Binding-site contacts:
Ligand atom C6 contacts residue TYR41 of chain 1.A at 3.9 Å (hydrophobic).
Ligand atom O7 contacts residue SER334 of chain 1.A at 4.2 Å.
Ligand atom C3 contacts residue TYR136 of chain 1.A at 4.4 Å (hydrophobic).
Ligand atom C6 contacts residue HIS40 of chain 1.A at 3.9 Å.
Ligand atom O7 contacts residue TYR136 of chain 1.A at 4.2 Å.
Ligand atom C6 contacts residue HIS42 of chain 1.A at 3.5 Å.
Ligand atom O2 contacts residue TRP141 of chain 1.A at 4.1 Å.
Ligand atom O6B contacts residue TYR41 of chain 1.A at 4.2 Å.
Ligand atom C6 contacts residue ASP88 of chain 1.A at 4.4 Å.
Ligand atom O6B contacts residue HIS40 of chain 1.A at 3.0 Å (h-bond).
Ligand atom C1 contacts residue TYR136 of chain 1.A at 4.3 Å (hydrophobic).
Ligand atom O2 contacts residue SER334 of chain 1.A at 4.4 Å.
Ligand atom C2 contacts residue TYR136 of chain 1.A at 3.4 Å (hydrophobic).
Ligand atom O3 contacts residue THR333 of chain 1.A at 3.5 Å.
Ligand atom C5 contacts residue ASP88 of chain 1.A at 4.4 Å.
Ligand atom C3 contacts residue SER334 of chain 1.A at 3.1 Å.
Ligand atom O4 contacts residue GLY332 of chain 1.A at 3.6 Å.
Ligand atom C6 contacts residue GLY332 of chain 1.A at 4.5 Å.
Ligand atom C3 contacts residue THR333 of chain 1.A at 3.7 Å.
Ligand atom O6A contacts residue HIS42 of chain 1.A at 3.1 Å.
Ligand atom O6B contacts residue HIS42 of chain 1.A at 3.3 Å.
Ligand atom C1 contacts residue LYS133 of chain 1.A at 4.0 Å.
Ligand atom C2 contacts residue TRP141 of chain 1.A at 4.5 Å (hydrophobic).
Ligand atom O3 contacts residue SER334 of chain 1.A at 4.2 Å.
Ligand atom C2 contacts residue SER334 of chain 1.A at 3.5 Å.
Ligand atom O6A contacts residue HIS40 of chain 1.A at 4.5 Å.
Ligand atom C2 contacts residue LYS133 of chain 1.A at 4.0 Å.
Ligand atom O2 contacts residue TYR136 of chain 1.A at 3.2 Å (h-bond).
Ligand atom O3 contacts residue SER334 of chain 1.A at 2.6 Å (h-bond).
Ligand atom O6A contacts residue GLY332 of chain 1.A at 3.6 Å.
Ligand atom O5 contacts residue LYS133 of chain 1.A at 4.2 Å.
Ligand atom O3 contacts residue GLY332 of chain 1.A at 4.0 Å.
Ligand atom O6A contacts residue TYR41 of chain 1.A at 3.0 Å (h-bond).
Ligand atom C7 contacts residue TYR136 of chain 1.A at 4.2 Å (hydrophobic).
Ligand atom O2 contacts residue LYS133 of chain 1.A at 3.1 Å (salt-bridge).
Ligand atom C4 contacts residue GLY332 of chain 1.A at 4.2 Å.
Ligand atom C4 contacts residue THR333 of chain 1.A at 3.9 Å.
Ligand atom C8 contacts residue TYR136 of chain 1.A at 3.7 Å (hydrophobic).
Ligand atom C3 contacts residue TRP141 of chain 1.A at 4.2 Å (hydrophobic).

The protein below binds the small molecule below.
Small molecule (SMILES): CC(=O)N[C@@H]1[C@@H](O[C@@H]2OC(C(=O)O)=C[C@H](O)[C@H]2O)[C@@H](O)[C@@H](CO)O[C@H]1O

Sequence of chain 1.A:
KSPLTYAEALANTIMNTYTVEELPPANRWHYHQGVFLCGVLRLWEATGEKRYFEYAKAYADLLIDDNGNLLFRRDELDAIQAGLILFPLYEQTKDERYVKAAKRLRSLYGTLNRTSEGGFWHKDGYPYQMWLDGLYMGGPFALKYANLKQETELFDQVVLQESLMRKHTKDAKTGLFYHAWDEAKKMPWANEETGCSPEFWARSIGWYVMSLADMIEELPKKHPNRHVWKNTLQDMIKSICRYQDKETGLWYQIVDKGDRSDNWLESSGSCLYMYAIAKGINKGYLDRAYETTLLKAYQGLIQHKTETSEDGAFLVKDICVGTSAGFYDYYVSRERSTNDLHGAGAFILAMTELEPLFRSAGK